Sequence of chain 1.D:
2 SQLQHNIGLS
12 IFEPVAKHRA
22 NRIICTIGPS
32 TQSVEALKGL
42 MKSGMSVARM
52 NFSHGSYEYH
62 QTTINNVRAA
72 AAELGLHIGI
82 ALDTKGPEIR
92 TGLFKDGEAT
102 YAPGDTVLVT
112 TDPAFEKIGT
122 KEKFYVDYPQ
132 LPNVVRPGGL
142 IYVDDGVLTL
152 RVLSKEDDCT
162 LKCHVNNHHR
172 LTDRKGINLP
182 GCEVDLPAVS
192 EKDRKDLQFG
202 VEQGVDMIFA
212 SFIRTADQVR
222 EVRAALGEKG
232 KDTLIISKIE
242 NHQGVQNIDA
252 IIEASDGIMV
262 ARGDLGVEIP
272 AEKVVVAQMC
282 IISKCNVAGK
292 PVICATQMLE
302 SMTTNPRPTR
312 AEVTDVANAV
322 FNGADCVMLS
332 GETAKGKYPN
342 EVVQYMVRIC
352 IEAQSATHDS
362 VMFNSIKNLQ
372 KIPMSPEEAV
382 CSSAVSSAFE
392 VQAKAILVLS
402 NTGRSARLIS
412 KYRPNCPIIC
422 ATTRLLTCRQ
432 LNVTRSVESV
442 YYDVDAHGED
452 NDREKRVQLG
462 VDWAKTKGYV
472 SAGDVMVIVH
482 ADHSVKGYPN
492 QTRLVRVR

This small molecule binds to this protein.
Small molecule (SMILES): O=P(O)(O)OC[C@H]1O[C@](O)(COP(=O)(O)O)[C@@H](O)[C@@H]1O

Binding-site contacts:
Ligand atom C6 contacts residue GLY488 of chain 1.D at 3.1 Å.
Ligand atom O4P contacts residue ARG405 of chain 1.D at 4.0 Å.
Ligand atom O6 contacts residue LEU400 of chain 1.D at 3.8 Å.
Ligand atom O4 contacts residue LYS487 of chain 1.D at 3.6 Å.
Ligand atom P2 contacts residue ASN402 of chain 1.D at 3.8 Å.
Ligand atom C6 contacts residue TYR489 of chain 1.D at 3.5 Å (hydrophobic).
Ligand atom C1 contacts residue GLY488 of chain 1.D at 4.1 Å.
Ligand atom C3 contacts residue ALA482 of chain 1.D at 3.6 Å (hydrophobic).
Ligand atom O6P contacts residue GLY488 of chain 1.D at 3.1 Å (h-bond).
Ligand atom O4P contacts residue SER401 of chain 1.D at 2.4 Å (h-bond).
Ligand atom O6P contacts residue SER406 of chain 1.D at 3.9 Å.
Ligand atom O5P contacts residue ASN402 of chain 1.D at 2.7 Å (h-bond).
Ligand atom O1 contacts residue ASN402 of chain 1.D at 3.8 Å.
Ligand atom O4 contacts residue PRO490 of chain 1.D at 3.6 Å (h-bond).
Ligand atom O3 contacts residue HIS481 of chain 1.D at 3.4 Å.
Ligand atom O4P contacts residue SER406 of chain 1.D at 2.9 Å (h-bond).
Ligand atom C4 contacts residue GLY488 of chain 1.D at 4.0 Å.
Ligand atom O4P contacts residue THR403 of chain 1.D at 3.8 Å.
Ligand atom O4 contacts residue GLY488 of chain 1.D at 3.1 Å (h-bond).
Ligand atom O3 contacts residue ALA482 of chain 1.D at 3.1 Å (h-bond).
Ligand atom O6P contacts residue THR403 of chain 1.D at 3.4 Å.
Ligand atom C4 contacts residue ALA482 of chain 1.D at 3.7 Å (hydrophobic).
Ligand atom P2 contacts residue SER406 of chain 1.D at 3.7 Å.
Ligand atom O6 contacts residue SER401 of chain 1.D at 3.9 Å.
Ligand atom C5 contacts residue GLY488 of chain 1.D at 3.3 Å.
Ligand atom C4 contacts residue TYR489 of chain 1.D at 3.5 Å (hydrophobic).
Ligand atom O3 contacts residue LEU400 of chain 1.D at 3.7 Å.
Ligand atom O5P contacts residue SER401 of chain 1.D at 3.6 Å.
Ligand atom O4 contacts residue TYR489 of chain 1.D at 2.5 Å (h-bond).
Ligand atom P2 contacts residue SER401 of chain 1.D at 3.7 Å.
Ligand atom P2 contacts residue THR403 of chain 1.D at 3.5 Å.
Ligand atom O4 contacts residue ALA482 of chain 1.D at 3.1 Å.
Ligand atom O4P contacts residue ASN402 of chain 1.D at 3.9 Å.
Ligand atom C5 contacts residue TYR489 of chain 1.D at 3.4 Å (hydrophobic).
Ligand atom O6 contacts residue SER406 of chain 1.D at 3.7 Å.
Ligand atom P1 contacts residue ARG457 of chain 1.D at 3.7 Å.
Ligand atom C6 contacts residue SER406 of chain 1.D at 4.0 Å.
Ligand atom O1P contacts residue ARG457 of chain 1.D at 2.6 Å (salt-bridge).
Ligand atom O5P contacts residue THR403 of chain 1.D at 3.0 Å (h-bond).
Ligand atom C4 contacts residue PRO490 of chain 1.D at 3.8 Å (hydrophobic).